This small molecule binds to this protein.
Small molecule (SMILES): COCCCc1ccc(Cl)c(CN(C(=O)[C@H]2CNCC[C@@H]2c2ccc(OCCOc3c(Cl)cc(C)cc3Cl)cc2)C2CC2)c1

Sequence of chain 1.B:
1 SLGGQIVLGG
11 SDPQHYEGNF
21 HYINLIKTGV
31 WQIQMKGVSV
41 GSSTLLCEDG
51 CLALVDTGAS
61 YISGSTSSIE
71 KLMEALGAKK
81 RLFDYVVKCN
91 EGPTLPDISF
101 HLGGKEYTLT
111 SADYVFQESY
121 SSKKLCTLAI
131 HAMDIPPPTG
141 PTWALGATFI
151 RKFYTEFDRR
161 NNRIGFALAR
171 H

Binding-site contacts:
Ligand atom N28 contacts residue ASP38 of chain 1.A at 3.1 Å (salt-bridge).
Ligand atom C20 contacts residue ASP38 of chain 1.A at 3.7 Å.
Ligand atom O43 contacts residue TYR20 of chain 1.A at 3.7 Å.
Ligand atom CL9 contacts residue PHE119 of chain 1.A at 3.4 Å.
Ligand atom CL1 contacts residue VAL111 of chain 1.A at 3.2 Å.
Ligand atom C41 contacts residue THR18 of chain 1.A at 3.4 Å.
Ligand atom C10 contacts residue PHE119 of chain 1.A at 3.4 Å (hydrophobic).
Ligand atom C42 contacts residue THR18 of chain 1.A at 3.3 Å.
Ligand atom C25 contacts residue ASP38 of chain 1.A at 3.5 Å.
Ligand atom C31 contacts residue ASP38 of chain 1.A at 3.5 Å.
Ligand atom C11 contacts residue ASP125 of chain 1.A at 3.4 Å.
Ligand atom C24 contacts residue GLY58 of chain 1.B at 3.5 Å.
Ligand atom C31 contacts residue GLY58 of chain 1.B at 3.6 Å.
Ligand atom C44 contacts residue TYR20 of chain 1.A at 3.2 Å (hydrophobic).
Ligand atom C42 contacts residue GLY58 of chain 1.B at 3.5 Å.
Ligand atom C2 contacts residue MET114 of chain 1.A at 3.5 Å (hydrophobic).
Ligand atom C6 contacts residue PHE119 of chain 1.A at 3.6 Å (hydrophobic).
Ligand atom N28 contacts residue ASP56 of chain 1.B at 2.9 Å (salt-bridge).
Ligand atom C8 contacts residue TRP45 of chain 1.A at 3.7 Å (hydrophobic).
Ligand atom O13 contacts residue PHE119 of chain 1.A at 3.7 Å.
Ligand atom C37 contacts residue PHE124 of chain 1.A at 3.6 Å (hydrophobic).
Ligand atom O5 contacts residue VAL127 of chain 1.A at 3.3 Å.
Ligand atom C11 contacts residue HIS61 of chain 1.A at 3.3 Å.
Ligand atom C2 contacts residue ASP125 of chain 1.A at 3.8 Å.
Ligand atom C7 contacts residue ASP125 of chain 1.A at 3.4 Å.
Ligand atom C44 contacts residue THR57 of chain 1.B at 3.8 Å.
Ligand atom CL1 contacts residue TRP45 of chain 1.A at 3.7 Å.
Ligand atom C22 contacts residue ASP38 of chain 1.A at 3.2 Å.
Ligand atom C40 contacts residue THR18 of chain 1.A at 3.8 Å.
Ligand atom O5 contacts residue TRP45 of chain 1.A at 3.6 Å.
Ligand atom C24 contacts residue ASP38 of chain 1.A at 3.6 Å.
Ligand atom C11 contacts residue PHE124 of chain 1.A at 3.5 Å (hydrophobic).
Ligand atom C40 contacts residue SER60 of chain 1.B at 3.2 Å.
Ligand atom O43 contacts residue VAL36 of chain 1.A at 3.6 Å.
Ligand atom C21 contacts residue ASP38 of chain 1.A at 3.2 Å.
Ligand atom C34 contacts residue PHE124 of chain 1.A at 3.7 Å (hydrophobic).
Ligand atom C4 contacts residue ASP125 of chain 1.A at 2.9 Å.
Ligand atom CL36 contacts residue PHE119 of chain 1.A at 3.7 Å.
Ligand atom C25 contacts residue GLY40 of chain 1.A at 3.7 Å.
Ligand atom C25 contacts residue ASP56 of chain 1.B at 3.5 Å.

Sequence of chain 1.A:
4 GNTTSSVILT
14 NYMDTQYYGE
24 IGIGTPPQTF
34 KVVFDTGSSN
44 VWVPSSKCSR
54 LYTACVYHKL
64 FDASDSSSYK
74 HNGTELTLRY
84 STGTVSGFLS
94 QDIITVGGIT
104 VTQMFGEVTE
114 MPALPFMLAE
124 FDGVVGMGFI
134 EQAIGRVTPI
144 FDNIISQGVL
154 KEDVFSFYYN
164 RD